A protein and the small-molecule ligand that binds it are described below.
Small molecule (SMILES): CC(C)[C@H](NC(=O)[C@H](C)NC(=O)OCc1ccccc1)C(=O)N[C@@H](Cc1ccccc1)[C@@H](O)[C@H](O)[C@H](Cc1ccccc1)NC(=O)[C@@H](NC(=O)[C@H](C)NC(=O)OCc1ccccc1)C(C)C

Binding-site contacts:
Ligand atom O4 contacts residue ALA28 of chain 1.B at 3.5 Å.
Ligand atom CA5 contacts residue MET46 of chain 1.A at 3.4 Å (hydrophobic).
Ligand atom C68 contacts residue GLY48 of chain 1.A at 3.3 Å.
Ligand atom N52 contacts residue GLY48 of chain 1.A at 2.8 Å (h-bond).
Ligand atom O9 contacts residue GLY48 of chain 1.B at 3.1 Å (h-bond).
Ligand atom C58 contacts residue ILE50 of chain 1.A at 3.2 Å (hydrophobic).
Ligand atom O1 contacts residue GLY27 of chain 1.B at 3.4 Å.
Ligand atom O58 contacts residue GLY48 of chain 1.A at 2.9 Å (h-bond).
Ligand atom C52 contacts residue ASP25 of chain 1.B at 3.1 Å.
Ligand atom N51 contacts residue GLY27 of chain 1.A at 3.2 Å (h-bond).
Ligand atom N1 contacts residue GLY27 of chain 1.B at 3.2 Å (h-bond).
Ligand atom C57 contacts residue GLY49 of chain 1.A at 3.5 Å.
Ligand atom C20 contacts residue ASP29 of chain 1.B at 3.0 Å.
Ligand atom C3 contacts residue GLY27 of chain 1.B at 3.4 Å.
Ligand atom O51 contacts residue GLY27 of chain 1.A at 3.1 Å (h-bond).
Ligand atom O52 contacts residue GLY49 of chain 1.A at 3.2 Å.
Ligand atom C2 contacts residue ASP25 of chain 1.A at 3.2 Å.
Ligand atom C17 contacts residue GLY49 of chain 1.B at 3.4 Å.
Ligand atom C3 contacts residue ASP25 of chain 1.A at 3.0 Å.
Ligand atom C17 contacts residue PRO81 of chain 1.A at 3.3 Å (hydrophobic).
Ligand atom O51 contacts residue ASP25 of chain 1.B at 2.4 Å (salt-bridge).
Ligand atom C59 contacts residue ILE50 of chain 1.A at 3.4 Å (hydrophobic).
Ligand atom C9 contacts residue GLY27 of chain 1.B at 3.5 Å.
Ligand atom O1 contacts residue ASP25 of chain 1.A at 2.6 Å (salt-bridge).
Ligand atom C58 contacts residue GLY49 of chain 1.A at 3.1 Å.
Ligand atom N2 contacts residue GLY48 of chain 1.B at 3.0 Å (h-bond).
Ligand atom N4 contacts residue GLY48 of chain 1.B at 2.5 Å (h-bond).
Ligand atom C57 contacts residue PRO81 of chain 1.B at 3.3 Å (hydrophobic).
Ligand atom C63 contacts residue MET46 of chain 1.A at 3.4 Å (hydrophobic).
Ligand atom C69 contacts residue GLY48 of chain 1.A at 3.5 Å.
Ligand atom N54 contacts residue ASP29 of chain 1.A at 2.9 Å (salt-bridge).
Ligand atom C70 contacts residue ASP29 of chain 1.A at 3.5 Å.
Ligand atom O4 contacts residue ASP29 of chain 1.B at 2.9 Å (salt-bridge).
Ligand atom C31 contacts residue GLY48 of chain 1.B at 3.2 Å.
Ligand atom O54 contacts residue ASP29 of chain 1.A at 3.0 Å (salt-bridge).
Ligand atom O1 contacts residue ASP25 of chain 1.B at 2.6 Å (salt-bridge).
Ligand atom O58 contacts residue ILE47 of chain 1.A at 3.3 Å.
Ligand atom O2 contacts residue GLY49 of chain 1.B at 3.3 Å.
Ligand atom C18 contacts residue GLY48 of chain 1.B at 3.5 Å.
Ligand atom C16 contacts residue GLY49 of chain 1.B at 3.2 Å.

Sequence of chain 1.B:
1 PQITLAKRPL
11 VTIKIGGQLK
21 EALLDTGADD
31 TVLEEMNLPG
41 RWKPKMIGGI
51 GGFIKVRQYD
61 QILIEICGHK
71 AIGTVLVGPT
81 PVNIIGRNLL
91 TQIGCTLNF

Sequence of chain 1.A:
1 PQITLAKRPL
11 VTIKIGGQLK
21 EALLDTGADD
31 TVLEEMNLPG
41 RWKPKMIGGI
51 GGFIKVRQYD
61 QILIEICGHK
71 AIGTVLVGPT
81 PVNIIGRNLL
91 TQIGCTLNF